Binding-site contacts:
Ligand atom O1 contacts residue ASN60 of chain 1.A at 3.5 Å.
Ligand atom O4 contacts residue SER213 of chain 1.A at 3.7 Å.
Ligand atom C6 contacts residue SER213 of chain 1.A at 4.0 Å.
Ligand atom C5 contacts residue SER213 of chain 1.A at 4.3 Å.
Ligand atom C2 contacts residue ASN60 of chain 1.A at 3.9 Å.
Ligand atom O6 contacts residue SER213 of chain 1.A at 3.9 Å.
Ligand atom C3 contacts residue ASN60 of chain 1.A at 4.2 Å.
Ligand atom O6 contacts residue ASN60 of chain 1.A at 4.4 Å.
Ligand atom N2 contacts residue ASN60 of chain 1.A at 3.8 Å.
Ligand atom C5 contacts residue ASN60 of chain 1.A at 4.1 Å.
Ligand atom C1 contacts residue ASN60 of chain 1.A at 3.0 Å.
Ligand atom O6 contacts residue TYR58 of chain 1.A at 4.0 Å.
Ligand atom O5 contacts residue ASN60 of chain 1.A at 3.9 Å.

Sequence of chain 1.A:
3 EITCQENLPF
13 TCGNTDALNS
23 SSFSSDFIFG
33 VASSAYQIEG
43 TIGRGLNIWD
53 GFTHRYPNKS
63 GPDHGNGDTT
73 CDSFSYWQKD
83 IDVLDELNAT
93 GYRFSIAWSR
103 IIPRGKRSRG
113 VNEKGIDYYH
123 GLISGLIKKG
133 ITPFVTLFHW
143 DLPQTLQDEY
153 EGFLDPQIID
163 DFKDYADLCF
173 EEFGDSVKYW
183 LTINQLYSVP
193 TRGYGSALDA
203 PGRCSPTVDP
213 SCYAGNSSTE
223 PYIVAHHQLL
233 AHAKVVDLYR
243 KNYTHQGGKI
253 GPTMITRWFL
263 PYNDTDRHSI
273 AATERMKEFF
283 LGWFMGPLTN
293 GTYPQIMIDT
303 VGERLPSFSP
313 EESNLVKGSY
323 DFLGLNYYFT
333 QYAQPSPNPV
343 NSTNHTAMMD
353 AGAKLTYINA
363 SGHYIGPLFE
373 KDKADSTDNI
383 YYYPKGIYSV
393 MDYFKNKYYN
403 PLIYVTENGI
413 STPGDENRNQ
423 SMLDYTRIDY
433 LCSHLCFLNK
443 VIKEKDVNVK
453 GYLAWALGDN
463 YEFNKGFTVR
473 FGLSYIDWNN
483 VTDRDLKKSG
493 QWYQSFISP

This small molecule binds to this protein.
Small molecule (SMILES): CC(=O)N[C@@H]1[C@@H](O)[C@H](O)[C@@H](CO)O[C@H]1O